Binding-site contacts:
Ligand atom C3 contacts residue SER4 of chain 3.B at 3.0 Å.
Ligand atom C6 contacts residue SER4 of chain 3.B at 3.7 Å.
Ligand atom O2 contacts residue SER4 of chain 3.B at 3.7 Å.
Ligand atom C4 contacts residue SER4 of chain 3.B at 3.4 Å.
Ligand atom C6 contacts residue ALA5 of chain 3.B at 4.1 Å (hydrophobic).
Ligand atom C1 contacts residue SER4 of chain 3.B at 1.5 Å.
Ligand atom C5 contacts residue SER4 of chain 3.B at 2.7 Å.
Ligand atom O4 contacts residue SER4 of chain 3.B at 4.3 Å.
Ligand atom C5 contacts residue ALA5 of chain 3.B at 3.4 Å (hydrophobic).
Ligand atom O6 contacts residue SER4 of chain 3.B at 3.6 Å.
Ligand atom O5 contacts residue SER4 of chain 3.B at 2.3 Å (h-bond).
Ligand atom O4 contacts residue THR6 of chain 3.B at 3.5 Å.
Ligand atom C2 contacts residue SER4 of chain 3.B at 2.5 Å.
Ligand atom C4 contacts residue ALA5 of chain 3.B at 3.4 Å (hydrophobic).
Ligand atom O4 contacts residue ALA5 of chain 3.B at 2.7 Å (h-bond).
Ligand atom C6 contacts residue THR6 of chain 3.B at 4.1 Å.
Ligand atom O4 contacts residue PRO7 of chain 3.B at 3.2 Å.
Ligand atom O3 contacts residue SER4 of chain 3.B at 4.3 Å.
Ligand atom O3 contacts residue ALA5 of chain 3.B at 4.3 Å.
Ligand atom C3 contacts residue ALA5 of chain 3.B at 3.6 Å (hydrophobic).
Ligand atom C5 contacts residue THR6 of chain 3.B at 4.5 Å.

Sequence of chain 3.B:
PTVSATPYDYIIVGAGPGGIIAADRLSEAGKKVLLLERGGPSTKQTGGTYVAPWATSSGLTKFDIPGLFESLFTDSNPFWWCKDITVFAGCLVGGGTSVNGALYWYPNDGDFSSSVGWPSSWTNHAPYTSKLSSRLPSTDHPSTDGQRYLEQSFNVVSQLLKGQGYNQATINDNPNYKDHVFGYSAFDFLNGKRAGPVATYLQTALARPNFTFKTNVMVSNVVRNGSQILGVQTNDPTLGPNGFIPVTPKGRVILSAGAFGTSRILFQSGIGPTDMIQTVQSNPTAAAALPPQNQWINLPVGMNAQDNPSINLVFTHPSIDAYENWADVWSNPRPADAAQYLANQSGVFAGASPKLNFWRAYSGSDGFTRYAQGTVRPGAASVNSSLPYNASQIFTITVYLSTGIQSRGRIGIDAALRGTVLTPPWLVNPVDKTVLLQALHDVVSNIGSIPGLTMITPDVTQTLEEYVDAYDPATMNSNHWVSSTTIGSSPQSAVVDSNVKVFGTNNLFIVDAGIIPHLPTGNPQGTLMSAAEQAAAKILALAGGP

A small-molecule ligand and the protein it binds are described below.
Small molecule (SMILES): OC[C@H]1O[C@H](O)[C@@H](O)[C@@H](O)[C@@H]1O